Sequence of chain 60.B:
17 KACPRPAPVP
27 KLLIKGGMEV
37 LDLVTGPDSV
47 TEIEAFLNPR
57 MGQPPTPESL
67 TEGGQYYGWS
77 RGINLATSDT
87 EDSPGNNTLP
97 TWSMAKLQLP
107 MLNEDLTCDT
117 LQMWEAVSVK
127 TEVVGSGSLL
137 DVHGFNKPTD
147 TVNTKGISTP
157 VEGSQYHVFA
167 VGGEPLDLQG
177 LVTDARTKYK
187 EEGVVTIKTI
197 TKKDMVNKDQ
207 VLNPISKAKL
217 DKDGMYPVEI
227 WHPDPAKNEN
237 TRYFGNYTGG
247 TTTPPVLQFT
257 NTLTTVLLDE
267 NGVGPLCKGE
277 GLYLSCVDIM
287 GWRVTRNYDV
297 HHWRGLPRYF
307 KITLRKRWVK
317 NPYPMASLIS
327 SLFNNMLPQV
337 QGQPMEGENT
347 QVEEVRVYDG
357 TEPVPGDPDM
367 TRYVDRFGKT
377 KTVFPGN

Binding-site contacts:
Ligand atom O3 contacts residue GLY78 of chain 60.A at 3.6 Å.
Ligand atom C3 contacts residue HIS298 of chain 60.A at 4.1 Å.
Ligand atom C4 contacts residue HIS298 of chain 60.A at 3.6 Å.
Ligand atom C6 contacts residue TYR72 of chain 60.A at 3.9 Å (hydrophobic).
Ligand atom C6 contacts residue ASN93 of chain 60.A at 3.1 Å.
Ligand atom O8 contacts residue ARG77 of chain 60.A at 3.3 Å (salt-bridge).
Ligand atom C4 contacts residue ARG77 of chain 60.A at 4.3 Å.
Ligand atom O4 contacts residue ILE79 of chain 60.A at 3.7 Å.
Ligand atom O4 contacts residue VAL296 of chain 60.A at 3.7 Å.
Ligand atom C3 contacts residue GLY78 of chain 60.A at 3.7 Å.
Ligand atom C10 contacts residue TYR72 of chain 60.A at 3.8 Å (hydrophobic).
Ligand atom O4 contacts residue GLY78 of chain 60.A at 3.3 Å.
Ligand atom O1A contacts residue ARG77 of chain 60.A at 3.1 Å.
Ligand atom O1B contacts residue ARG77 of chain 60.A at 3.0 Å (salt-bridge).
Ligand atom O1A contacts residue GLY78 of chain 60.A at 3.4 Å (h-bond).
Ligand atom C1 contacts residue GLY78 of chain 60.A at 4.2 Å.
Ligand atom O4 contacts residue TYR72 of chain 60.A at 4.2 Å.
Ligand atom C11 contacts residue ASP85 of chain 60.B at 3.5 Å.
Ligand atom C3 contacts residue GLY78 of chain 60.A at 4.2 Å.
Ligand atom C3 contacts residue VAL296 of chain 60.A at 3.4 Å (hydrophobic).
Ligand atom C1 contacts residue TYR72 of chain 60.A at 4.1 Å (hydrophobic).
Ligand atom C1 contacts residue ARG77 of chain 60.A at 3.5 Å.
Ligand atom C3 contacts residue ARG77 of chain 60.A at 3.8 Å.
Ligand atom O8 contacts residue TYR72 of chain 60.A at 3.9 Å.
Ligand atom O1B contacts residue TYR72 of chain 60.A at 4.1 Å.
Ligand atom C11 contacts residue TYR72 of chain 60.A at 3.9 Å (hydrophobic).
Ligand atom C6 contacts residue THR94 of chain 60.A at 3.9 Å.
Ligand atom O6 contacts residue ASN93 of chain 60.A at 2.9 Å (h-bond).
Ligand atom C2 contacts residue GLY78 of chain 60.A at 4.1 Å.
Ligand atom C5 contacts residue TYR72 of chain 60.A at 3.7 Å (hydrophobic).
Ligand atom O4 contacts residue ASN80 of chain 60.A at 4.1 Å.
Ligand atom C4 contacts residue TYR72 of chain 60.A at 3.7 Å (hydrophobic).
Ligand atom C5 contacts residue ASN93 of chain 60.A at 3.6 Å.
Ligand atom N5 contacts residue TYR72 of chain 60.A at 2.9 Å (h-bond).
Ligand atom C4 contacts residue VAL296 of chain 60.A at 4.2 Å (hydrophobic).
Ligand atom O4 contacts residue THR291 of chain 60.A at 3.5 Å.
Ligand atom O1A contacts residue TYR72 of chain 60.A at 3.7 Å.
Ligand atom O4 contacts residue HIS298 of chain 60.A at 2.7 Å (h-bond).
Ligand atom O10 contacts residue ASN293 of chain 60.A at 4.3 Å.
Ligand atom C4 contacts residue GLY78 of chain 60.A at 3.6 Å.

Sequence of chain 60.A:
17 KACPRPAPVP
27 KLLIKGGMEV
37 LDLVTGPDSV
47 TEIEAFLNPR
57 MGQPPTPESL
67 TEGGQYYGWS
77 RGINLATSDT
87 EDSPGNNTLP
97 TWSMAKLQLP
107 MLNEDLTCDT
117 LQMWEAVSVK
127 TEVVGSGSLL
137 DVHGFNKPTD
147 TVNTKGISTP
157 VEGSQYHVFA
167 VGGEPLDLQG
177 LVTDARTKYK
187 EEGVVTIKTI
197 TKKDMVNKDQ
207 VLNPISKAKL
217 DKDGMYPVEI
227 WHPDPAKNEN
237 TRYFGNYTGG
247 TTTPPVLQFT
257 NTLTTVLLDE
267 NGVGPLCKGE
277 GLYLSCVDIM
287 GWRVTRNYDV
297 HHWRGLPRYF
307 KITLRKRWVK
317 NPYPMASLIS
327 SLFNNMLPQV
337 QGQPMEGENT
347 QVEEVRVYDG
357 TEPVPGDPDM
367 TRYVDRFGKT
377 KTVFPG

A protein and the small-molecule ligand that binds it are described below.
Small molecule (SMILES): CC(=O)N[C@H]1[C@H]([C@H](O)[C@H](O)CO)O[C@@](O[C@H]2[C@@H](O)[C@@H](CO)O[C@@H](O[C@H]3[C@H](O)[C@@H](O)[C@H](O)O[C@@H]3CO)[C@@H]2O)(C(=O)O)C[C@@H]1O